Binding-site contacts:
Ligand atom C12 contacts residue THR1 of chain 1.V at 2.5 Å.
Ligand atom C3 contacts residue ALA49 of chain 1.V at 3.7 Å (hydrophobic).
Ligand atom C33 contacts residue THR48 of chain 1.V at 3.5 Å.
Ligand atom C38 contacts residue ASP125 of chain 1.W at 3.7 Å.
Ligand atom C23 contacts residue GLY47 of chain 1.V at 3.7 Å.
Ligand atom C43 contacts residue MES1 of chain 1.QA at 3.7 Å.
Ligand atom C11 contacts residue GLY168 of chain 1.V at 3.2 Å.
Ligand atom O21 contacts residue THR1 of chain 1.V at 2.3 Å (h-bond).
Ligand atom N22 contacts residue GLY47 of chain 1.V at 2.9 Å (h-bond).
Ligand atom O21 contacts residue GLY47 of chain 1.V at 3.0 Å (h-bond).
Ligand atom C42 contacts residue GLY47 of chain 1.V at 3.5 Å.
Ligand atom N22 contacts residue THR1 of chain 1.V at 3.7 Å.
Ligand atom C11 contacts residue THR1 of chain 1.V at 2.5 Å.
Ligand atom C7 contacts residue THR1 of chain 1.V at 2.6 Å.
Ligand atom C12 contacts residue MES1 of chain 1.QA at 3.2 Å.
Ligand atom C10 contacts residue THR1 of chain 1.V at 1.5 Å.
Ligand atom O13 contacts residue THR21 of chain 1.V at 3.2 Å (h-bond).
Ligand atom C24 contacts residue GLY47 of chain 1.V at 3.5 Å.
Ligand atom C7 contacts residue GLY47 of chain 1.V at 3.6 Å.
Ligand atom N28 contacts residue ASP125 of chain 1.W at 3.1 Å (salt-bridge).
Ligand atom O49 contacts residue SER20 of chain 1.V at 3.1 Å (h-bond).
Ligand atom O37 contacts residue GLN22 of chain 1.V at 3.6 Å.
Ligand atom C4 contacts residue ALA49 of chain 1.V at 3.6 Å (hydrophobic).
Ligand atom O39 contacts residue ALA49 of chain 1.V at 3.0 Å (h-bond).
Ligand atom C6 contacts residue THR1 of chain 1.V at 3.7 Å.
Ligand atom C8 contacts residue THR1 of chain 1.V at 2.4 Å.
Ligand atom C27 contacts residue THR21 of chain 1.V at 3.7 Å.
Ligand atom O49 contacts residue THR21 of chain 1.V at 3.0 Å (h-bond).
Ligand atom C2 contacts residue THR52 of chain 1.V at 3.6 Å.
Ligand atom O13 contacts residue THR1 of chain 1.V at 3.1 Å (h-bond).
Ligand atom C43 contacts residue THR48 of chain 1.V at 3.7 Å.
Ligand atom O21 contacts residue MES1 of chain 1.QA at 3.4 Å (h-bond).
Ligand atom C1 contacts residue THR52 of chain 1.V at 3.7 Å.
Ligand atom C11 contacts residue ARG19 of chain 1.V at 3.4 Å.
Ligand atom C5 contacts residue ALA49 of chain 1.V at 3.7 Å (hydrophobic).
Ligand atom C44 contacts residue MES1 of chain 1.QA at 3.6 Å.
Ligand atom C4 contacts residue CYS31 of chain 1.V at 3.6 Å (hydrophobic).
Ligand atom N25 contacts residue THR21 of chain 1.V at 2.9 Å (h-bond).
Ligand atom C10 contacts residue GLY168 of chain 1.V at 3.7 Å.
Ligand atom C9 contacts residue THR1 of chain 1.V at 1.4 Å.

Sequence of chain 1.W:
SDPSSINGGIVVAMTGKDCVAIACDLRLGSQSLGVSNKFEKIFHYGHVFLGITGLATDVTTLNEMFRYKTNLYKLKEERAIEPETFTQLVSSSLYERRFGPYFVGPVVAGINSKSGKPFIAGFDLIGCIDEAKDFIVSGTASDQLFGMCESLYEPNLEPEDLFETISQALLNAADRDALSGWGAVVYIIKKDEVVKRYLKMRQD

This small molecule binds to this protein.
Small molecule (SMILES): COc1ccc(C[C@H](NC(=O)[C@H](C)NC(=O)CN2CCOCC2)C(=O)N[C@@H](Cc2ccccc2)[C@@H](O)[C@H](C)CO)cc1

Sequence of chain 1.V:
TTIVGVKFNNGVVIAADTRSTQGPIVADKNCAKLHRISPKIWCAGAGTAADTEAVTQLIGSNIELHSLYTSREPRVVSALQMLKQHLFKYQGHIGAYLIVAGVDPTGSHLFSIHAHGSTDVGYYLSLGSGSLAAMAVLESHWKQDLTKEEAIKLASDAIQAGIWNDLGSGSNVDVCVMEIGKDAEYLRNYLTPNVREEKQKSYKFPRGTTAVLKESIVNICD